Sequence of chain 1.A:
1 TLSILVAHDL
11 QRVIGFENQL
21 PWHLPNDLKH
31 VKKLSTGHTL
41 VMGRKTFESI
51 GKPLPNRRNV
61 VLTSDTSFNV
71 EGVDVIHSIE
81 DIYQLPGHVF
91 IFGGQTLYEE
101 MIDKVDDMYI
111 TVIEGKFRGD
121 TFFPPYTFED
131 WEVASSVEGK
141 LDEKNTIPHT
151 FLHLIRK

Binding-site contacts:
Ligand atom N4 contacts residue ALA7 of chain 1.A at 3.4 Å.
Ligand atom N5 contacts residue VAL6 of chain 1.A at 3.5 Å (h-bond).
Ligand atom C9 contacts residue NAP1 of chain 1.B at 2.9 Å.
Ligand atom C10 contacts residue NAP1 of chain 1.B at 3.6 Å.
Ligand atom C3 contacts residue NAP1 of chain 1.B at 3.3 Å.
Ligand atom O13 contacts residue LEU28 of chain 1.A at 3.5 Å.
Ligand atom C6 contacts residue PHE92 of chain 1.A at 3.8 Å (hydrophobic).
Ligand atom C20 contacts residue NAP1 of chain 1.B at 2.5 Å.
Ligand atom C11 contacts residue PHE92 of chain 1.A at 3.6 Å (hydrophobic).
Ligand atom N5 contacts residue LEU5 of chain 1.A at 3.5 Å (h-bond).
Ligand atom N4 contacts residue VAL6 of chain 1.A at 3.6 Å.
Ligand atom C26 contacts residue LEU28 of chain 1.A at 3.3 Å (hydrophobic).
Ligand atom C28 contacts residue LEU28 of chain 1.A at 3.5 Å (hydrophobic).
Ligand atom N2 contacts residue VAL31 of chain 1.A at 3.5 Å.
Ligand atom C9 contacts residue PHE92 of chain 1.A at 3.3 Å (hydrophobic).
Ligand atom C1 contacts residue NAP1 of chain 1.B at 3.3 Å.
Ligand atom C3 contacts residue VAL31 of chain 1.A at 3.3 Å (hydrophobic).
Ligand atom C21 contacts residue NAP1 of chain 1.B at 3.5 Å.
Ligand atom N5 contacts residue VAL31 of chain 1.A at 3.8 Å.
Ligand atom N7 contacts residue LEU5 of chain 1.A at 2.6 Å (h-bond).
Ligand atom O19 contacts residue SER49 of chain 1.A at 3.4 Å (h-bond).
Ligand atom C28 contacts residue PHE92 of chain 1.A at 3.7 Å (hydrophobic).
Ligand atom C20 contacts residue SER49 of chain 1.A at 3.6 Å.
Ligand atom C3 contacts residue ALA7 of chain 1.A at 3.7 Å (hydrophobic).
Ligand atom N7 contacts residue PHE92 of chain 1.A at 2.6 Å (h-bond).
Ligand atom N5 contacts residue NAP1 of chain 1.B at 3.1 Å (h-bond).
Ligand atom C6 contacts residue NAP1 of chain 1.B at 3.0 Å.
Ligand atom N7 contacts residue TYR98 of chain 1.A at 3.2 Å (h-bond).
Ligand atom C6 contacts residue LEU5 of chain 1.A at 3.5 Å (hydrophobic).
Ligand atom C28 contacts residue VAL31 of chain 1.A at 3.5 Å (hydrophobic).
Ligand atom N4 contacts residue VAL31 of chain 1.A at 3.6 Å.
Ligand atom N2 contacts residue NAP1 of chain 1.B at 3.4 Å (h-bond).
Ligand atom C27 contacts residue PHE92 of chain 1.A at 3.0 Å (hydrophobic).
Ligand atom C3 contacts residue ASP27 of chain 1.A at 3.4 Å.
Ligand atom N4 contacts residue THR111 of chain 1.A at 3.7 Å.
Ligand atom N2 contacts residue ASP27 of chain 1.A at 2.9 Å (salt-bridge).
Ligand atom C27 contacts residue VAL31 of chain 1.A at 3.8 Å (hydrophobic).
Ligand atom N7 contacts residue NAP1 of chain 1.B at 3.7 Å.
Ligand atom C8 contacts residue NAP1 of chain 1.B at 3.1 Å.
Ligand atom N4 contacts residue ASP27 of chain 1.A at 2.5 Å (salt-bridge).

The small molecule below binds the protein below.
Small molecule (SMILES): COc1cc(Cc2cnc(N)nc2N)c2c(c1OC)O[C@@H](C1CC1)C=C2